Binding-site contacts:
Ligand atom O6 contacts residue PHE50 of chain 1.B at 4.4 Å.
Ligand atom N2 contacts residue ASN52 of chain 1.B at 2.9 Å (h-bond).
Ligand atom C5 contacts residue ASN52 of chain 1.B at 3.6 Å.
Ligand atom O6 contacts residue ASN21 of chain 1.B at 4.0 Å.
Ligand atom C2 contacts residue ASN52 of chain 1.B at 2.5 Å.
Ligand atom C1 contacts residue ASN52 of chain 1.B at 1.4 Å.
Ligand atom C8 contacts residue TYR19 of chain 1.B at 4.2 Å (hydrophobic).
Ligand atom O7 contacts residue ASN52 of chain 1.B at 4.5 Å.
Ligand atom C7 contacts residue ASN52 of chain 1.B at 3.9 Å.
Ligand atom O5 contacts residue ASN52 of chain 1.B at 2.3 Å (h-bond).
Ligand atom C3 contacts residue ASN52 of chain 1.B at 3.8 Å.
Ligand atom C4 contacts residue ASN52 of chain 1.B at 4.2 Å.

This small molecule binds to this protein.
Small molecule (SMILES): CC(=O)N[C@@H]1[C@@H](O)[C@H](O)[C@@H](CO)O[C@H]1O

Sequence of chain 1.B:
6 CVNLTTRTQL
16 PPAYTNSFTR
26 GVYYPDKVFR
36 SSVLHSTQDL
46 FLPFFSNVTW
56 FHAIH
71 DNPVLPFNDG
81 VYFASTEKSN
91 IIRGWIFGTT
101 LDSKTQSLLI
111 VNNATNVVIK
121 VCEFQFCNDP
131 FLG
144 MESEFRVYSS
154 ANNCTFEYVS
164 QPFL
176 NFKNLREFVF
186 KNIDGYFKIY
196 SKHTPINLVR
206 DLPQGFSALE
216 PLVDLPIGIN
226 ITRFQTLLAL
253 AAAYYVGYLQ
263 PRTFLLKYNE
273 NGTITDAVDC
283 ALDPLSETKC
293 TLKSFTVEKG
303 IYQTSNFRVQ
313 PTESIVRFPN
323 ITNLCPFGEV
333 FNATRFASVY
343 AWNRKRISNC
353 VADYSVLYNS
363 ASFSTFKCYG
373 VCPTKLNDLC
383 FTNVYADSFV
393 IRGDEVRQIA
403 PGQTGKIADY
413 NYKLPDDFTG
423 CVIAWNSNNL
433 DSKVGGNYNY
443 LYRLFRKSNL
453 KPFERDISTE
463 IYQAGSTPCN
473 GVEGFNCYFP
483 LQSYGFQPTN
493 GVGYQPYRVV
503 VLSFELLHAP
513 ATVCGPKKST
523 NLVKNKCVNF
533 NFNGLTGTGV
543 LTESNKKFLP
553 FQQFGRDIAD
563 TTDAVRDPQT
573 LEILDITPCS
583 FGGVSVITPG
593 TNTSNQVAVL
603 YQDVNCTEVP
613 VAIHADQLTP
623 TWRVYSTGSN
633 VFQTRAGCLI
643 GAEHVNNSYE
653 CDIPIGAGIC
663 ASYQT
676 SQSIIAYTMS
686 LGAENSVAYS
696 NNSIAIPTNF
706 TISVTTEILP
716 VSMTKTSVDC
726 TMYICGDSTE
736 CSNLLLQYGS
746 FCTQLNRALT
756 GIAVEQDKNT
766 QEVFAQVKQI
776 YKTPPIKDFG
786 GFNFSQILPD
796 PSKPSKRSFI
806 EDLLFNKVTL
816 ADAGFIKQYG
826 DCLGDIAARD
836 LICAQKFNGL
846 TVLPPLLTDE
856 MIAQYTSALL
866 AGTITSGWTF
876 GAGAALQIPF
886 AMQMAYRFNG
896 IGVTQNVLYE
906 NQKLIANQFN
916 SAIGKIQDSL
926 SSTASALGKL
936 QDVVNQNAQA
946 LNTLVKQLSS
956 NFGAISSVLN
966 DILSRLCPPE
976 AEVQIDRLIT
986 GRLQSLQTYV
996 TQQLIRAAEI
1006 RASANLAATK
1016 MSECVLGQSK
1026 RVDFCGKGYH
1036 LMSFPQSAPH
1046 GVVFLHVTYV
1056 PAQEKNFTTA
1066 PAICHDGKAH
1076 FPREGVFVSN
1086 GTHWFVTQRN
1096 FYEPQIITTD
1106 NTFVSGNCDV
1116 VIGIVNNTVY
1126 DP